Binding-site contacts:
Ligand atom O1A contacts residue HIS232 of chain 3.A at 2.7 Å (h-bond).
Ligand atom OH4 contacts residue HIS194 of chain 3.A at 3.5 Å (h-bond).
Ligand atom C4 contacts residue LLH1 of chain 3.G at 1.0 Å.
Ligand atom N6 contacts residue MG1 of chain 3.D at 3.1 Å.
Ligand atom OH6 contacts residue LLH1 of chain 3.G at 0.5 Å (h-bond).
Ligand atom OH5 contacts residue LLH1 of chain 3.G at 0.3 Å (h-bond).
Ligand atom OH3 contacts residue ARG113 of chain 3.B at 2.9 Å (salt-bridge).
Ligand atom OH4 contacts residue LLH1 of chain 3.G at 0.8 Å.
Ligand atom OH5 contacts residue MG1 of chain 3.D at 2.0 Å.
Ligand atom O1B contacts residue LLH1 of chain 3.G at 0.1 Å (h-bond).
Ligand atom OH6 contacts residue GLU352 of chain 3.A at 2.9 Å (salt-bridge).
Ligand atom C1 contacts residue HIS47 of chain 3.A at 3.3 Å.
Ligand atom O1A contacts residue ARG113 of chain 3.B at 3.5 Å (salt-bridge).
Ligand atom OH6 contacts residue ASP229 of chain 3.A at 3.2 Å (salt-bridge).
Ligand atom OH2 contacts residue LLH1 of chain 3.G at 0.3 Å (h-bond).
Ligand atom C1 contacts residue LLH1 of chain 3.G at 0.2 Å.
Ligand atom OH3 contacts residue LLH1 of chain 3.G at 1.0 Å (h-bond).
Ligand atom OH5 contacts residue GLU281 of chain 3.A at 3.0 Å (salt-bridge).
Ligand atom C3 contacts residue LLH1 of chain 3.G at 0.4 Å.
Ligand atom OH6 contacts residue LYS192 of chain 3.A at 2.8 Å (salt-bridge).
Ligand atom OH6 contacts residue GLU281 of chain 3.A at 3.2 Å (salt-bridge).
Ligand atom N6 contacts residue HIS332 of chain 3.A at 3.1 Å.
Ligand atom N6 contacts residue LLH1 of chain 3.G at 0.7 Å (h-bond).
Ligand atom C5 contacts residue HIS194 of chain 3.A at 3.5 Å.
Ligand atom C5 contacts residue LLH1 of chain 3.G at 0.4 Å.
Ligand atom C5 contacts residue MG1 of chain 3.D at 2.9 Å.
Ligand atom OH5 contacts residue ASP229 of chain 3.A at 2.7 Å (salt-bridge).
Ligand atom OH6 contacts residue ARG303 of chain 3.A at 3.0 Å (salt-bridge).
Ligand atom C4 contacts residue HIS332 of chain 3.A at 3.3 Å.
Ligand atom C5 contacts residue GLU281 of chain 3.A at 3.3 Å.
Ligand atom C2 contacts residue LLH1 of chain 3.G at 0.3 Å.
Ligand atom OH2 contacts residue HIS232 of chain 3.A at 3.1 Å (h-bond).
Ligand atom OH6 contacts residue MG1 of chain 3.D at 2.4 Å.
Ligand atom OH6 contacts residue GLU255 of chain 3.A at 3.3 Å (salt-bridge).
Ligand atom O1A contacts residue HIS47 of chain 3.A at 2.9 Å (h-bond).
Ligand atom O1B contacts residue HIS47 of chain 3.A at 2.8 Å (h-bond).
Ligand atom O1A contacts residue LLH1 of chain 3.G at 0.5 Å (h-bond).
Ligand atom C5 contacts residue HIS332 of chain 3.A at 3.4 Å.
Ligand atom N6 contacts residue GLU352 of chain 3.A at 3.0 Å (salt-bridge).
Ligand atom OH2 contacts residue HIS194 of chain 3.A at 3.3 Å.

A protein and the small-molecule ligand that binds it are described below.
Small molecule (SMILES): O=C(NO)[C@@H](O)[C@H](O)[C@@H](O)C(=O)[O-]

Sequence of chain 3.A:
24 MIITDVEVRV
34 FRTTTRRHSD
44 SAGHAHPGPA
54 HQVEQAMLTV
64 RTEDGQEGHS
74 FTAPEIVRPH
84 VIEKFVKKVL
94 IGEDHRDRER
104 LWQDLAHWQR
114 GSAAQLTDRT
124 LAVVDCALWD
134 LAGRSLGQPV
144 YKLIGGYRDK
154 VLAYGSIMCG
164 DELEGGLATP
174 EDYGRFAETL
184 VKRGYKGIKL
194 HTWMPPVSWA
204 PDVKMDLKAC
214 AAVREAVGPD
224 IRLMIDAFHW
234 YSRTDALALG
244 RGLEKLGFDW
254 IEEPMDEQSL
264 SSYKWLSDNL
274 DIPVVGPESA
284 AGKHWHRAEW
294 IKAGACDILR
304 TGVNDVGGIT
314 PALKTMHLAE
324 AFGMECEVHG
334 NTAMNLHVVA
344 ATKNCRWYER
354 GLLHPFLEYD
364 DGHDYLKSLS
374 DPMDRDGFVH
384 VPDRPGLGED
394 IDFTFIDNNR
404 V

Sequence of chain 3.B:
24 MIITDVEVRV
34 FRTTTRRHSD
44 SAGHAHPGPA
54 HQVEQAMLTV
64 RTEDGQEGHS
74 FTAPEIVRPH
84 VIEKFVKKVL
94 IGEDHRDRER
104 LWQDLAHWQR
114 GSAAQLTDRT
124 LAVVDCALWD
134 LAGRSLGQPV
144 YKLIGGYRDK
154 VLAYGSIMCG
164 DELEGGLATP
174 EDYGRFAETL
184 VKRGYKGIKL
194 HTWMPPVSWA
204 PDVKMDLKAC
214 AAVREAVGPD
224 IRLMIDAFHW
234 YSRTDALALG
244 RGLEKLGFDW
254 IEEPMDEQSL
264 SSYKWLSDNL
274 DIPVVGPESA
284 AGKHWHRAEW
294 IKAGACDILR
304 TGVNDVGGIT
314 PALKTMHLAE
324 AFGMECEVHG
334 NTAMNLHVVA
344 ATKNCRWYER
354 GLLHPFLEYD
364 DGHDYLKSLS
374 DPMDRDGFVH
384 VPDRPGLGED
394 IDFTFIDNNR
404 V